Sequence of chain 1.A:
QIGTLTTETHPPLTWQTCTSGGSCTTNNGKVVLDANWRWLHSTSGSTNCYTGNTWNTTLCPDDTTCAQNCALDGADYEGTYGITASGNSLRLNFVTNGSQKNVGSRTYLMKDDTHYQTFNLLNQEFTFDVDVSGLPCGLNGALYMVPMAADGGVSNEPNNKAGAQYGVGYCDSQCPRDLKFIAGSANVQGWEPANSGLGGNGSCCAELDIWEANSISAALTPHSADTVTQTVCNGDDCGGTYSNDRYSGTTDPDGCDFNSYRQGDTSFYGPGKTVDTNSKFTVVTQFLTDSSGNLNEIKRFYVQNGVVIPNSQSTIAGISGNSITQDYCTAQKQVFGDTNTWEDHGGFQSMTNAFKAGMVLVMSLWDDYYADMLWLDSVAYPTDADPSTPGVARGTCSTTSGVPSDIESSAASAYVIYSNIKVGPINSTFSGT

This protein binds this small molecule.
Small molecule (SMILES): CC(=O)N[C@@H]1[C@@H](O)[C@H](O)[C@@H](CO)O[C@H]1O

Binding-site contacts:
Ligand atom C6 contacts residue LEU60 of chain 1.A at 4.0 Å (hydrophobic).
Ligand atom C5 contacts residue THR48 of chain 1.A at 4.3 Å.
Ligand atom O7 contacts residue ASN49 of chain 1.A at 3.8 Å.
Ligand atom C5 contacts residue LEU60 of chain 1.A at 4.5 Å (hydrophobic).
Ligand atom C6 contacts residue THR59 of chain 1.A at 4.1 Å.
Ligand atom C5 contacts residue THR59 of chain 1.A at 4.2 Å.
Ligand atom O7 contacts residue THR48 of chain 1.A at 4.2 Å.
Ligand atom C4 contacts residue ASN57 of chain 1.A at 4.2 Å.
Ligand atom C4 contacts residue THR48 of chain 1.A at 4.1 Å.
Ligand atom O5 contacts residue ASN57 of chain 1.A at 2.4 Å (h-bond).
Ligand atom O7 contacts residue GOL1 of chain 1.G at 3.2 Å.
Ligand atom C7 contacts residue GOL1 of chain 1.G at 3.7 Å.
Ligand atom C1 contacts residue THR48 of chain 1.A at 4.1 Å.
Ligand atom C8 contacts residue ASN57 of chain 1.A at 4.4 Å.
Ligand atom O5 contacts residue LEU60 of chain 1.A at 3.7 Å.
Ligand atom O6 contacts residue THR48 of chain 1.A at 3.8 Å.
Ligand atom C1 contacts residue ASN57 of chain 1.A at 1.4 Å.
Ligand atom C8 contacts residue GOL1 of chain 1.G at 3.4 Å.
Ligand atom O7 contacts residue ASN57 of chain 1.A at 2.9 Å (h-bond).
Ligand atom C5 contacts residue ASN57 of chain 1.A at 3.6 Å.
Ligand atom C2 contacts residue THR48 of chain 1.A at 3.8 Å.
Ligand atom C7 contacts residue ASN57 of chain 1.A at 3.1 Å.
Ligand atom O5 contacts residue THR59 of chain 1.A at 4.3 Å.
Ligand atom N2 contacts residue ASN57 of chain 1.A at 2.9 Å (h-bond).
Ligand atom O5 contacts residue THR48 of chain 1.A at 3.6 Å.
Ligand atom C2 contacts residue ASN57 of chain 1.A at 2.5 Å.
Ligand atom C3 contacts residue ASN57 of chain 1.A at 3.8 Å.
Ligand atom C1 contacts residue LEU60 of chain 1.A at 4.5 Å (hydrophobic).
Ligand atom C1 contacts residue THR59 of chain 1.A at 4.5 Å.
Ligand atom C3 contacts residue THR48 of chain 1.A at 4.4 Å.
Ligand atom O6 contacts residue LEU60 of chain 1.A at 4.0 Å.